Binding-site contacts:
Ligand atom O1 contacts residue POV1 of chain 1.T at 3.4 Å.
Ligand atom C11 contacts residue POV1 of chain 1.T at 3.6 Å.
Ligand atom C11 contacts residue VAL294 of chain 1.D at 4.3 Å (hydrophobic).
Ligand atom C7 contacts residue VAL312 of chain 1.D at 4.2 Å (hydrophobic).
Ligand atom C2 contacts residue POV1 of chain 1.T at 3.3 Å.
Ligand atom C7 contacts residue ILE406 of chain 1.D at 4.3 Å (hydrophobic).
Ligand atom C3 contacts residue ARG301 of chain 1.D at 3.9 Å.
Ligand atom C16 contacts residue PHE316 of chain 1.D at 3.7 Å (hydrophobic).
Ligand atom C24 contacts residue LEU410 of chain 1.D at 3.7 Å (hydrophobic).
Ligand atom C19 contacts residue ARG301 of chain 1.D at 3.3 Å.
Ligand atom C27 contacts residue LEU410 of chain 1.D at 4.0 Å (hydrophobic).
Ligand atom C18 contacts residue ILE406 of chain 1.D at 4.1 Å (hydrophobic).
Ligand atom C6 contacts residue VAL312 of chain 1.D at 3.9 Å (hydrophobic).
Ligand atom C8 contacts residue ILE406 of chain 1.D at 4.3 Å (hydrophobic).
Ligand atom C12 contacts residue POV1 of chain 1.T at 4.0 Å.
Ligand atom C2 contacts residue ARG301 of chain 1.D at 4.2 Å.
Ligand atom C15 contacts residue ILE406 of chain 1.D at 3.5 Å (hydrophobic).
Ligand atom C3 contacts residue POV1 of chain 1.T at 4.2 Å.
Ligand atom C4 contacts residue ARG301 of chain 1.D at 3.9 Å.
Ligand atom C18 contacts residue ILE291 of chain 1.D at 4.1 Å (hydrophobic).
Ligand atom C25 contacts residue LEU410 of chain 1.D at 3.6 Å (hydrophobic).
Ligand atom C6 contacts residue TRP399 of chain 1.D at 4.2 Å (hydrophobic).
Ligand atom O1 contacts residue TRP399 of chain 1.D at 4.4 Å.
Ligand atom C18 contacts residue VAL294 of chain 1.D at 3.5 Å (hydrophobic).
Ligand atom C20 contacts residue ILE291 of chain 1.D at 4.2 Å (hydrophobic).
Ligand atom C7 contacts residue PHE316 of chain 1.D at 4.4 Å (hydrophobic).
Ligand atom C1 contacts residue POV1 of chain 1.T at 3.1 Å.
Ligand atom O1 contacts residue ARG301 of chain 1.D at 3.4 Å (salt-bridge).
Ligand atom C14 contacts residue ILE406 of chain 1.D at 4.3 Å (hydrophobic).
Ligand atom C19 contacts residue THR298 of chain 1.D at 3.8 Å.
Ligand atom C15 contacts residue PHE316 of chain 1.D at 3.5 Å (hydrophobic).
Ligand atom C19 contacts residue POV1 of chain 1.T at 3.5 Å.
Ligand atom C10 contacts residue POV1 of chain 1.T at 3.9 Å.
Ligand atom C4 contacts residue TRP399 of chain 1.D at 3.7 Å (hydrophobic).

A small-molecule ligand and the protein it binds are described below.
Small molecule (SMILES): CC(C)CCC[C@@H](C)[C@H]1CC[C@H]2[C@@H]3CC=C4C[C@@H](O)CC[C@]4(C)[C@H]3CC[C@]12C

Sequence of chain 1.D:
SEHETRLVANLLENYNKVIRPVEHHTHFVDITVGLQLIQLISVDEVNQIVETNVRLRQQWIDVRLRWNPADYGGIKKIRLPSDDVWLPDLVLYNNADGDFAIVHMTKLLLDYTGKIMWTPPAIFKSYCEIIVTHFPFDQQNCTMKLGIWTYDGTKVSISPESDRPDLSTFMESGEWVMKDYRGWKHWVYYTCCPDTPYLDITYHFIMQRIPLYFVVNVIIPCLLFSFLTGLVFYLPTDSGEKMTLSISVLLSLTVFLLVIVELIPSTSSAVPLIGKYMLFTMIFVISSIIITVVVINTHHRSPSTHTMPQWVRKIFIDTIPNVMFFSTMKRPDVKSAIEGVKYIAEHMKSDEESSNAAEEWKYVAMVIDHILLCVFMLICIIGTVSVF